Sequence of chain 1.B:
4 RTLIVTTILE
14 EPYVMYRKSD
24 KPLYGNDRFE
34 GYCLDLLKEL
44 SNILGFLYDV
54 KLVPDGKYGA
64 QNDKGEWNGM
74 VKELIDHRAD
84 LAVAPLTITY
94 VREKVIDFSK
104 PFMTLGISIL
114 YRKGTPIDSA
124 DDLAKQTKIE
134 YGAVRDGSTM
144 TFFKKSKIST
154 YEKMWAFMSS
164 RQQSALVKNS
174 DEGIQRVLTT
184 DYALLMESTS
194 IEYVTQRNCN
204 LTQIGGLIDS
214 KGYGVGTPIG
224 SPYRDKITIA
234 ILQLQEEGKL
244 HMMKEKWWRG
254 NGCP

This protein binds this small molecule.
Small molecule (SMILES): N[C@@H](Cc1cc(Cl)c([N+](=O)[O-])cc1CCC(=O)O)C(=O)O

Binding-site contacts:
Ligand atom O2 contacts residue SER193 of chain 1.B at 2.5 Å (h-bond).
Ligand atom O6 contacts residue THR142 of chain 1.B at 2.7 Å (h-bond).
Ligand atom CL1 contacts residue SER193 of chain 1.B at 3.4 Å.
Ligand atom C4 contacts residue GLU190 of chain 1.B at 3.6 Å.
Ligand atom C12 contacts residue ARG95 of chain 1.B at 3.5 Å.
Ligand atom C12 contacts residue SER141 of chain 1.B at 3.1 Å.
Ligand atom O1 contacts residue SER193 of chain 1.B at 3.4 Å (h-bond).
Ligand atom CL1 contacts residue TYR16 of chain 1.B at 3.4 Å.
Ligand atom O5 contacts residue ARG95 of chain 1.B at 2.9 Å (salt-bridge).
Ligand atom C4 contacts residue PRO88 of chain 1.B at 3.6 Å (hydrophobic).
Ligand atom O7 contacts residue GLU190 of chain 1.B at 3.5 Å.
Ligand atom C4 contacts residue TYR61 of chain 1.B at 3.5 Å (hydrophobic).
Ligand atom N2 contacts residue GLU190 of chain 1.B at 2.8 Å (salt-bridge).
Ligand atom O5 contacts residue SER141 of chain 1.B at 2.9 Å (h-bond).
Ligand atom O4 contacts residue THR90 of chain 1.B at 2.8 Å (h-bond).
Ligand atom N1 contacts residue SER173 of chain 1.B at 3.4 Å (h-bond).
Ligand atom O4 contacts residue SER141 of chain 1.B at 3.4 Å (h-bond).
Ligand atom C8 contacts residue THR90 of chain 1.B at 3.7 Å.
Ligand atom C1 contacts residue SER173 of chain 1.B at 3.7 Å.
Ligand atom N1 contacts residue SER193 of chain 1.B at 3.1 Å (h-bond).
Ligand atom N2 contacts residue PRO88 of chain 1.B at 3.0 Å (h-bond).
Ligand atom CL1 contacts residue PRO88 of chain 1.B at 3.5 Å.
Ligand atom O1 contacts residue MET189 of chain 1.B at 3.5 Å.
Ligand atom O2 contacts residue GLU13 of chain 1.B at 3.6 Å.
Ligand atom N2 contacts residue SER141 of chain 1.B at 3.5 Å (h-bond).
Ligand atom O7 contacts residue THR142 of chain 1.B at 2.5 Å (h-bond).
Ligand atom C7 contacts residue TYR61 of chain 1.B at 3.4 Å (hydrophobic).
Ligand atom O6 contacts residue SER141 of chain 1.B at 2.9 Å (h-bond).
Ligand atom O4 contacts residue LEU89 of chain 1.B at 3.7 Å.
Ligand atom CL1 contacts residue GLU13 of chain 1.B at 3.7 Å.
Ligand atom O6 contacts residue GLY140 of chain 1.B at 3.1 Å.
Ligand atom O4 contacts residue ARG95 of chain 1.B at 2.8 Å (salt-bridge).
Ligand atom N2 contacts residue THR90 of chain 1.B at 2.8 Å (h-bond).
Ligand atom C11 contacts residue THR142 of chain 1.B at 3.1 Å.
Ligand atom CL1 contacts residue TYR216 of chain 1.B at 3.7 Å.
Ligand atom C3 contacts residue TYR61 of chain 1.B at 3.7 Å (hydrophobic).
Ligand atom O5 contacts residue GLY140 of chain 1.B at 3.4 Å.
Ligand atom C8 contacts residue SER141 of chain 1.B at 3.2 Å.
Ligand atom N2 contacts residue TYR216 of chain 1.B at 3.6 Å.
Ligand atom O1 contacts residue SER173 of chain 1.B at 2.7 Å (h-bond).